This small molecule binds to this protein.
Small molecule (SMILES): C[C@@H](c1ccc(C(F)(F)F)cc1)n1nc(CC(F)(F)F)c2c(=O)[nH]c(=O)[nH]c21

Sequence of chain 1.B:
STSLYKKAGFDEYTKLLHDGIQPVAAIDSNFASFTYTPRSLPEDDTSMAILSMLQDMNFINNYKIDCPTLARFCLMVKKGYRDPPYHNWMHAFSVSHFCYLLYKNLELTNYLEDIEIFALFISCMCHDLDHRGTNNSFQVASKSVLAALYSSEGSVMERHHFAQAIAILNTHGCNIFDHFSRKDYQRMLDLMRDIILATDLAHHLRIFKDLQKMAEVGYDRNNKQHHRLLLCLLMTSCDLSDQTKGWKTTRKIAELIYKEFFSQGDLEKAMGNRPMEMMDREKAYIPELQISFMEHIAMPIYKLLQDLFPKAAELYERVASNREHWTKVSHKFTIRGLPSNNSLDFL

Binding-site contacts:
Ligand atom C contacts residue PHE316 of chain 1.B at 3.6 Å (hydrophobic).
Ligand atom C contacts residue EDO1 of chain 1.M at 3.8 Å.
Ligand atom N2 contacts residue GLN313 of chain 1.B at 3.3 Å (h-bond).
Ligand atom C11 contacts residue HIS110 of chain 1.B at 3.6 Å.
Ligand atom C6 contacts residue ASP262 of chain 1.B at 3.5 Å.
Ligand atom C8 contacts residue LEU263 of chain 1.B at 3.7 Å (hydrophobic).
Ligand atom C15 contacts residue PHE316 of chain 1.B at 3.4 Å (hydrophobic).
Ligand atom F3 contacts residue TYR109 of chain 1.B at 3.1 Å.
Ligand atom O contacts residue PHE316 of chain 1.B at 3.6 Å.
Ligand atom F2 contacts residue THR222 of chain 1.B at 3.4 Å.
Ligand atom O1 contacts residue GLN313 of chain 1.B at 3.0 Å (h-bond).
Ligand atom F3 contacts residue ASP262 of chain 1.B at 3.1 Å.
Ligand atom N2 contacts residue PHE316 of chain 1.B at 3.6 Å.
Ligand atom F4 contacts residue GLN266 of chain 1.B at 3.4 Å.
Ligand atom N3 contacts residue EDO1 of chain 1.M at 2.8 Å (h-bond).
Ligand atom C14 contacts residue PHE316 of chain 1.B at 3.6 Å (hydrophobic).
Ligand atom C1 contacts residue ILE280 of chain 1.B at 3.8 Å (hydrophobic).
Ligand atom F4 contacts residue TYR109 of chain 1.B at 3.5 Å.
Ligand atom O contacts residue EDO1 of chain 1.M at 2.7 Å (h-bond).
Ligand atom O1 contacts residue GLN266 of chain 1.B at 3.6 Å (h-bond).
Ligand atom C2 contacts residue ILE280 of chain 1.B at 3.5 Å (hydrophobic).
Ligand atom F3 contacts residue LEU263 of chain 1.B at 3.2 Å.
Ligand atom C13 contacts residue GLN266 of chain 1.B at 3.7 Å.
Ligand atom F contacts residue THR259 of chain 1.B at 3.5 Å.
Ligand atom F contacts residue THR222 of chain 1.B at 3.5 Å.
Ligand atom F2 contacts residue LEU224 of chain 1.B at 3.3 Å.
Ligand atom C13 contacts residue TYR109 of chain 1.B at 3.5 Å (hydrophobic).
Ligand atom N3 contacts residue PHE316 of chain 1.B at 3.5 Å.
Ligand atom O1 contacts residue PHE316 of chain 1.B at 3.7 Å.
Ligand atom F4 contacts residue ASP265 of chain 1.B at 3.4 Å.
Ligand atom F5 contacts residue GLN266 of chain 1.B at 3.1 Å.
Ligand atom F5 contacts residue PHE316 of chain 1.B at 3.3 Å.
Ligand atom C1 contacts residue PHE316 of chain 1.B at 3.6 Å (hydrophobic).
Ligand atom N contacts residue ILE280 of chain 1.B at 3.7 Å.
Ligand atom F contacts residue ASP262 of chain 1.B at 3.5 Å.
Ligand atom C3 contacts residue EDO1 of chain 1.M at 3.6 Å.
Ligand atom C15 contacts residue EDO1 of chain 1.M at 3.5 Å.
Ligand atom C12 contacts residue TYR109 of chain 1.B at 3.4 Å (hydrophobic).
Ligand atom F4 contacts residue ILE276 of chain 1.B at 3.5 Å.
Ligand atom C12 contacts residue ILE280 of chain 1.B at 3.7 Å (hydrophobic).